A small-molecule ligand and the protein it binds are described below.
Small molecule (SMILES): Cc1cc(OCCCc2c(C(=O)NS(=O)(=O)c3ccccc3)[nH]c3ccccc23)cc(C)c1Cl

Binding-site contacts:
Ligand atom C12 contacts residue THR96 of chain 1.B at 3.9 Å.
Ligand atom C29 contacts residue GLY92 of chain 1.B at 3.5 Å.
Ligand atom O24 contacts residue ARG93 of chain 1.B at 2.7 Å (salt-bridge).
Ligand atom C19 contacts residue LEU97 of chain 1.B at 4.0 Å (hydrophobic).
Ligand atom C21 contacts residue MET61 of chain 1.B at 3.8 Å (hydrophobic).
Ligand atom C23 contacts residue ARG93 of chain 1.B at 3.7 Å.
Ligand atom S26 contacts residue ARG93 of chain 1.B at 3.4 Å (salt-bridge).
Ligand atom C29 contacts residue THR96 of chain 1.B at 4.0 Å.
Ligand atom C04 contacts residue MET61 of chain 1.B at 3.6 Å (hydrophobic).
Ligand atom C04 contacts residue PHE100 of chain 1.B at 3.4 Å (hydrophobic).
Ligand atom C02 contacts residue PHE58 of chain 1.B at 3.8 Å (hydrophobic).
Ligand atom C14 contacts residue PHE100 of chain 1.B at 3.8 Å (hydrophobic).
Ligand atom C17 contacts residue PHE100 of chain 1.B at 3.5 Å (hydrophobic).
Ligand atom C34 contacts residue ASN90 of chain 1.B at 3.5 Å.
Ligand atom C30 contacts residue THR96 of chain 1.B at 3.4 Å.
Ligand atom C22 contacts residue VAL79 of chain 1.B at 3.8 Å (hydrophobic).
Ligand atom C18 contacts residue LEU97 of chain 1.B at 3.5 Å (hydrophobic).
Ligand atom C14 contacts residue MET80 of chain 1.B at 3.8 Å (hydrophobic).
Ligand atom C19 contacts residue PHE100 of chain 1.B at 4.0 Å (hydrophobic).
Ligand atom C18 contacts residue PHE100 of chain 1.B at 3.3 Å (hydrophobic).
Ligand atom C16 contacts residue PHE100 of chain 1.B at 3.2 Å (hydrophobic).
Ligand atom C07 contacts residue THR96 of chain 1.B at 3.9 Å.
Ligand atom C22 contacts residue MET80 of chain 1.B at 3.5 Å (hydrophobic).
Ligand atom N25 contacts residue ARG93 of chain 1.B at 3.8 Å.
Ligand atom C05 contacts residue PHE58 of chain 1.B at 3.9 Å (hydrophobic).
Ligand atom C22 contacts residue MET61 of chain 1.B at 3.8 Å (hydrophobic).
Ligand atom C05 contacts residue PHE100 of chain 1.B at 3.8 Å (hydrophobic).
Ligand atom C34 contacts residue ARG93 of chain 1.B at 3.6 Å.
Ligand atom CL1 contacts residue LEU76 of chain 1.B at 3.6 Å.
Ligand atom C04 contacts residue PHE58 of chain 1.B at 3.7 Å (hydrophobic).
Ligand atom C03 contacts residue MET61 of chain 1.B at 3.2 Å (hydrophobic).
Ligand atom C31 contacts residue THR96 of chain 1.B at 3.8 Å.
Ligand atom C21 contacts residue MET80 of chain 1.B at 3.8 Å (hydrophobic).
Ligand atom C29 contacts residue ARG93 of chain 1.B at 3.8 Å.
Ligand atom C03 contacts residue PHE58 of chain 1.B at 3.4 Å (hydrophobic).
Ligand atom C17 contacts residue ILE124 of chain 1.B at 3.9 Å (hydrophobic).
Ligand atom C08 contacts residue LEU97 of chain 1.B at 4.0 Å (hydrophobic).
Ligand atom C17 contacts residue GLY101 of chain 1.B at 3.6 Å.
Ligand atom C34 contacts residue GLY92 of chain 1.B at 3.9 Å.
Ligand atom O28 contacts residue ARG93 of chain 1.B at 2.1 Å (salt-bridge).

Sequence of chain 1.B:
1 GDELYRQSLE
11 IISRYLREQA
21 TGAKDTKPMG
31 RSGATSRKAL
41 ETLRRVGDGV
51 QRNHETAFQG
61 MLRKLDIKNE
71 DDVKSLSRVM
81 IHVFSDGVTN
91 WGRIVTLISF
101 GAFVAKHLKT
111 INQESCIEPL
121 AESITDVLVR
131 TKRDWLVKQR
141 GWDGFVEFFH